Sequence of chain 1.A:
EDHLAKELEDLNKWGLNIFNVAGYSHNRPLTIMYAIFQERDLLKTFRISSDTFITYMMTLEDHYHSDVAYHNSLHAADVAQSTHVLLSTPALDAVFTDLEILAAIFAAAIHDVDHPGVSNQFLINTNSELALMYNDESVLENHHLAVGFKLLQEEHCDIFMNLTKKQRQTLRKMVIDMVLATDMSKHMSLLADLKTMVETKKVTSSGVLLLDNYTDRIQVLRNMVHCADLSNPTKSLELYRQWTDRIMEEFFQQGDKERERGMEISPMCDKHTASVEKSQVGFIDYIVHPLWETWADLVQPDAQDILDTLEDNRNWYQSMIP

The small molecule below binds the protein below.
Small molecule (SMILES): COc1ccc(C2(C#N)CCC(C(=O)O)CC2)cc1OC1CCCC1

Binding-site contacts:
Ligand atom C10 contacts residue ILE280 of chain 1.A at 3.7 Å (hydrophobic).
Ligand atom C19 contacts residue PHE284 of chain 1.A at 3.6 Å (hydrophobic).
Ligand atom C17 contacts residue SER312 of chain 1.A at 3.2 Å.
Ligand atom C20 contacts residue ILE280 of chain 1.A at 4.0 Å (hydrophobic).
Ligand atom C12 contacts residue GLN313 of chain 1.A at 3.7 Å.
Ligand atom N22 contacts residue LEU263 of chain 1.A at 4.0 Å.
Ligand atom O14 contacts residue GLN313 of chain 1.A at 3.4 Å (h-bond).
Ligand atom O14 contacts residue ILE280 of chain 1.A at 4.0 Å.
Ligand atom C16 contacts residue SER312 of chain 1.A at 4.0 Å.
Ligand atom C12 contacts residue ASN265 of chain 1.A at 3.6 Å.
Ligand atom C12 contacts residue THR277 of chain 1.A at 3.8 Å.
Ligand atom N22 contacts residue PHE316 of chain 1.A at 3.5 Å.
Ligand atom C9 contacts residue PHE316 of chain 1.A at 3.9 Å (hydrophobic).
Ligand atom C10 contacts residue PHE316 of chain 1.A at 3.3 Å (hydrophobic).
Ligand atom C12 contacts residue TYR273 of chain 1.A at 4.1 Å (hydrophobic).
Ligand atom O11 contacts residue GLN313 of chain 1.A at 3.0 Å (h-bond).
Ligand atom N22 contacts residue MET217 of chain 1.A at 3.7 Å.
Ligand atom O25 contacts residue HIS104 of chain 1.A at 3.8 Å.
Ligand atom C12 contacts residue TRP276 of chain 1.A at 4.1 Å (hydrophobic).
Ligand atom O11 contacts residue ILE280 of chain 1.A at 3.5 Å.
Ligand atom C9 contacts residue TYR103 of chain 1.A at 3.8 Å (hydrophobic).
Ligand atom C19 contacts residue MET281 of chain 1.A at 3.3 Å (hydrophobic).
Ligand atom O24 contacts residue MET217 of chain 1.A at 3.5 Å.
Ligand atom C17 contacts residue GLN313 of chain 1.A at 3.5 Å.
Ligand atom C20 contacts residue PHE316 of chain 1.A at 3.6 Å (hydrophobic).
Ligand atom C7 contacts residue PHE316 of chain 1.A at 4.0 Å (hydrophobic).
Ligand atom C13 contacts residue ILE280 of chain 1.A at 3.9 Å (hydrophobic).
Ligand atom O25 contacts residue MG1 of chain 1.D at 3.6 Å.
Ligand atom O25 contacts residue HIS148 of chain 1.A at 4.0 Å.
Ligand atom C18 contacts residue GLN313 of chain 1.A at 3.6 Å.
Ligand atom C13 contacts residue PHE316 of chain 1.A at 3.4 Å (hydrophobic).
Ligand atom C18 contacts residue MET281 of chain 1.A at 3.0 Å (hydrophobic).
Ligand atom O11 contacts residue PHE316 of chain 1.A at 3.5 Å.
Ligand atom C9 contacts residue ASN265 of chain 1.A at 3.8 Å.
Ligand atom C4 contacts residue HIS104 of chain 1.A at 3.8 Å.
Ligand atom C16 contacts residue PHE316 of chain 1.A at 3.5 Å (hydrophobic).
Ligand atom C21 contacts residue PHE316 of chain 1.A at 4.0 Å (hydrophobic).
Ligand atom O14 contacts residue PHE316 of chain 1.A at 3.5 Å.
Ligand atom C17 contacts residue PHE316 of chain 1.A at 3.8 Å (hydrophobic).
Ligand atom C8 contacts residue TYR103 of chain 1.A at 3.7 Å (hydrophobic).